Binding-site contacts:
Ligand atom C7 contacts residue SER398 of chain 1.F at 3.9 Å.
Ligand atom C2 contacts residue ASN371 of chain 1.F at 2.5 Å.
Ligand atom O5 contacts residue VAL379 of chain 1.F at 4.1 Å.
Ligand atom C3 contacts residue ASN371 of chain 1.F at 3.8 Å.
Ligand atom N2 contacts residue ASN371 of chain 1.F at 2.8 Å (h-bond).
Ligand atom O7 contacts residue ILE399 of chain 1.F at 4.4 Å.
Ligand atom C8 contacts residue SER369 of chain 1.F at 4.3 Å.
Ligand atom O5 contacts residue ASN371 of chain 1.F at 2.4 Å (h-bond).
Ligand atom O7 contacts residue SER398 of chain 1.F at 2.7 Å (h-bond).
Ligand atom O7 contacts residue ASN371 of chain 1.F at 3.8 Å.
Ligand atom C1 contacts residue ASN371 of chain 1.F at 1.4 Å.
Ligand atom C5 contacts residue ASN371 of chain 1.F at 3.7 Å.
Ligand atom C7 contacts residue ASN371 of chain 1.F at 3.8 Å.
Ligand atom O3 contacts residue GLU400 of chain 1.F at 4.1 Å.
Ligand atom C1 contacts residue VAL379 of chain 1.F at 4.5 Å (hydrophobic).
Ligand atom C4 contacts residue ASN371 of chain 1.F at 4.2 Å.
Ligand atom C8 contacts residue GLU400 of chain 1.F at 3.2 Å.

Sequence of chain 1.F:
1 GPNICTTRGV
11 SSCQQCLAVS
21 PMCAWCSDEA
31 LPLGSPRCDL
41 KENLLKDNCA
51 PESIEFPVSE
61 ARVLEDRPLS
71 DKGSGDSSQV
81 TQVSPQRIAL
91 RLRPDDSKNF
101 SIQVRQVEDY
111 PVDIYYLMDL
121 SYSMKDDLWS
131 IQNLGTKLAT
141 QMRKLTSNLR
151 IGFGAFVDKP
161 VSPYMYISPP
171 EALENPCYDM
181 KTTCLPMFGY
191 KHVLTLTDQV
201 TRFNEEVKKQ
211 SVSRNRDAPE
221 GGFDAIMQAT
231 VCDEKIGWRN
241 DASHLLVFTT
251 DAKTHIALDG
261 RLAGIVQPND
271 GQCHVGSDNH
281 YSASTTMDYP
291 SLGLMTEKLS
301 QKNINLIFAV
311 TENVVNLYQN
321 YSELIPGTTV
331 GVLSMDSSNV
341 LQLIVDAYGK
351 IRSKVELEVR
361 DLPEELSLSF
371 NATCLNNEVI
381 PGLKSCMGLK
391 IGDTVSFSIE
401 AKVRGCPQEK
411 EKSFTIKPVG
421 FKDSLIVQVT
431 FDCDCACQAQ

The protein below binds the small molecule below.
Small molecule (SMILES): CC(=O)N[C@@H]1[C@@H](O)[C@H](O)[C@@H](CO)O[C@H]1O